Binding-site contacts:
Ligand atom CAM contacts residue PHE147 of chain 1.A at 3.7 Å (hydrophobic).
Ligand atom CAR contacts residue ASP157 of chain 1.A at 3.3 Å.
Ligand atom CAE contacts residue ASP157 of chain 1.A at 3.6 Å.
Ligand atom CAM contacts residue TYR136 of chain 1.A at 3.5 Å (hydrophobic).
Ligand atom OAN contacts residue PHE147 of chain 1.A at 3.4 Å.
Ligand atom OAW contacts residue LEU166 of chain 1.A at 3.7 Å.
Ligand atom CAV contacts residue GLU228 of chain 1.A at 3.9 Å.
Ligand atom CBF contacts residue PHE147 of chain 1.A at 3.9 Å (hydrophobic).
Ligand atom OAX contacts residue ALA162 of chain 1.A at 3.2 Å.
Ligand atom CAK contacts residue ARG221 of chain 1.A at 3.7 Å.
Ligand atom OAY contacts residue ALA151 of chain 1.A at 3.3 Å.
Ligand atom CAA contacts residue GLU228 of chain 1.A at 3.2 Å.
Ligand atom CAH contacts residue ILE146 of chain 1.A at 4.0 Å (hydrophobic).
Ligand atom CAF contacts residue HIS155 of chain 1.A at 3.6 Å.
Ligand atom CAM contacts residue ARG138 of chain 1.A at 4.0 Å.
Ligand atom CAE contacts residue PRO230 of chain 1.A at 3.6 Å (hydrophobic).
Ligand atom CAV contacts residue HIS158 of chain 1.A at 3.7 Å.
Ligand atom CAH contacts residue TRP219 of chain 1.A at 3.9 Å (hydrophobic).
Ligand atom OAY contacts residue HIS155 of chain 1.A at 3.5 Å.
Ligand atom CBC contacts residue PRO230 of chain 1.A at 3.8 Å (hydrophobic).
Ligand atom CAA contacts residue THR227 of chain 1.A at 3.6 Å.
Ligand atom CAH contacts residue PHE147 of chain 1.A at 3.9 Å (hydrophobic).
Ligand atom CAZ contacts residue ARG138 of chain 1.A at 4.0 Å.
Ligand atom OAX contacts residue GLU228 of chain 1.A at 3.9 Å.
Ligand atom CAQ contacts residue TRP219 of chain 1.A at 3.9 Å (hydrophobic).
Ligand atom CAQ contacts residue PHE147 of chain 1.A at 3.5 Å (hydrophobic).
Ligand atom OAN contacts residue TRP219 of chain 1.A at 3.7 Å.
Ligand atom CBB contacts residue HIS155 of chain 1.A at 3.9 Å.
Ligand atom OAW contacts residue HIS158 of chain 1.A at 3.6 Å (h-bond).
Ligand atom CAZ contacts residue PHE147 of chain 1.A at 3.9 Å (hydrophobic).
Ligand atom CAF contacts residue ASP157 of chain 1.A at 3.5 Å.
Ligand atom CAU contacts residue TRP219 of chain 1.A at 3.5 Å (hydrophobic).
Ligand atom OBA contacts residue ARG138 of chain 1.A at 3.1 Å (salt-bridge).
Ligand atom CAS contacts residue SER134 of chain 1.A at 3.5 Å.
Ligand atom OAX contacts residue LEU166 of chain 1.A at 4.0 Å.
Ligand atom OAX contacts residue ASP157 of chain 1.A at 3.4 Å (salt-bridge).
Ligand atom OBA contacts residue PHE147 of chain 1.A at 3.7 Å.
Ligand atom CAU contacts residue GLN232 of chain 1.A at 3.8 Å.
Ligand atom CAV contacts residue ASP157 of chain 1.A at 3.9 Å.
Ligand atom OAX contacts residue HIS158 of chain 1.A at 3.0 Å (h-bond).

Sequence of chain 1.A:
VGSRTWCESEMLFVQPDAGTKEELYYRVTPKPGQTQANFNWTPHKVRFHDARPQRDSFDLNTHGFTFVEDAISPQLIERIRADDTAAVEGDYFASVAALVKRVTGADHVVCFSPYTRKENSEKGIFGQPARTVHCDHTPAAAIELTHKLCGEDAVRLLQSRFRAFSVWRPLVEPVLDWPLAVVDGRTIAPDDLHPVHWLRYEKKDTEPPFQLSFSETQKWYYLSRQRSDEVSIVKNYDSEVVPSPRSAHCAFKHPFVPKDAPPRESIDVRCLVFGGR

A protein and the small-molecule ligand that binds it are described below.
Small molecule (SMILES): COC(=O)[C@@H]1C(=O)C(C)=C2O[C@@]3(C[C@]2(C)[C@H]1C)[C@@H](C)CC[C@H]1C(C)(C)OC(=O)CC[C@@]13C